Sequence of chain 11.B:
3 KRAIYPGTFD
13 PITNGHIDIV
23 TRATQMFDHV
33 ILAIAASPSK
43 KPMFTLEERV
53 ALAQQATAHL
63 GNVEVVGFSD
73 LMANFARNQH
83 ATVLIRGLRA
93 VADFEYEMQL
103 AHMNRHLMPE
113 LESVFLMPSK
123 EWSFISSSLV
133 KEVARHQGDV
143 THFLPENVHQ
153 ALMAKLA

This protein binds this small molecule.
Small molecule (SMILES): CC1=Nc2nc(N[C@H](CC#N)c3cccc(Cl)c3)nn2C(=O)C1

Sequence of chain 6.B:
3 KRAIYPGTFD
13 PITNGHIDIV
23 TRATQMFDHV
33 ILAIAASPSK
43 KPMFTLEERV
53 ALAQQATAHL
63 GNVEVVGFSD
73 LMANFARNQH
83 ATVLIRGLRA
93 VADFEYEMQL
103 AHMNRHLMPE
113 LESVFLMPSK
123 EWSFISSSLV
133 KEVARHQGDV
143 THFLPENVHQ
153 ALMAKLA

Binding-site contacts:
Ligand atom N12 contacts residue ASP72 of chain 11.B at 2.9 Å (salt-bridge).
Ligand atom O11 contacts residue GLU134 of chain 6.B at 2.8 Å.
Ligand atom CL contacts residue GLY9 of chain 11.B at 3.5 Å.
Ligand atom C10 contacts residue LEU102 of chain 11.B at 3.7 Å (hydrophobic).
Ligand atom N6 contacts residue LEU73 of chain 11.B at 3.7 Å.
Ligand atom CL contacts residue SO41 of chain 11.J at 3.5 Å.
Ligand atom C15 contacts residue SO41 of chain 11.H at 3.4 Å.
Ligand atom C21 contacts residue SER39 of chain 11.B at 3.6 Å.
Ligand atom C15 contacts residue SER39 of chain 11.B at 3.7 Å.
Ligand atom C20 contacts residue SER39 of chain 11.B at 3.1 Å.
Ligand atom C18 contacts residue ALA37 of chain 11.B at 3.4 Å (hydrophobic).
Ligand atom C10 contacts residue VAL135 of chain 6.B at 3.7 Å (hydrophobic).
Ligand atom CL contacts residue MET74 of chain 11.B at 3.3 Å.
Ligand atom C17 contacts residue ALA37 of chain 11.B at 3.4 Å (hydrophobic).
Ligand atom N23 contacts residue ALA38 of chain 11.B at 3.5 Å (h-bond).
Ligand atom C2 contacts residue LEU131 of chain 6.B at 3.7 Å (hydrophobic).
Ligand atom C19 contacts residue ALA37 of chain 11.B at 3.7 Å (hydrophobic).
Ligand atom C1 contacts residue LEU102 of chain 11.B at 3.7 Å (hydrophobic).
Ligand atom C10 contacts residue MET105 of chain 11.B at 3.3 Å (hydrophobic).
Ligand atom C1 contacts residue VAL135 of chain 6.B at 3.6 Å (hydrophobic).
Ligand atom C17 contacts residue MET74 of chain 11.B at 3.7 Å (hydrophobic).
Ligand atom N9 contacts residue LEU73 of chain 11.B at 3.4 Å.
Ligand atom C14 contacts residue ASP72 of chain 11.B at 3.1 Å.
Ligand atom C18 contacts residue MET74 of chain 11.B at 3.7 Å (hydrophobic).
Ligand atom C21 contacts residue SO41 of chain 11.H at 3.2 Å.
Ligand atom C3 contacts residue GLU134 of chain 6.B at 3.3 Å.
Ligand atom C14 contacts residue PHE70 of chain 11.B at 3.7 Å (hydrophobic).
Ligand atom C10 contacts residue ASN106 of chain 11.B at 3.5 Å.
Ligand atom C16 contacts residue ALA37 of chain 11.B at 3.6 Å (hydrophobic).
Ligand atom N9 contacts residue MET74 of chain 11.B at 2.9 Å (h-bond).
Ligand atom N12 contacts residue MET74 of chain 11.B at 3.7 Å.
Ligand atom N7 contacts residue GLU134 of chain 6.B at 3.2 Å (salt-bridge).
Ligand atom C2 contacts residue LEU102 of chain 11.B at 3.4 Å (hydrophobic).
Ligand atom N23 contacts residue SER39 of chain 11.B at 2.9 Å (h-bond).
Ligand atom C19 contacts residue SER39 of chain 11.B at 3.6 Å.
Ligand atom N23 contacts residue SO41 of chain 11.H at 3.1 Å (h-bond).
Ligand atom C13 contacts residue ASP72 of chain 11.B at 3.6 Å.
Ligand atom C14 contacts residue SER71 of chain 11.B at 3.7 Å.
Ligand atom C19 contacts residue SO41 of chain 11.J at 3.4 Å.
Ligand atom C13 contacts residue SO41 of chain 11.H at 3.6 Å.